Binding-site contacts:
Ligand atom O3P contacts residue PRO433 of chain 1.E at 3.4 Å.
Ligand atom O5P contacts residue THR350 of chain 1.E at 2.9 Å (h-bond).
Ligand atom O1P contacts residue ARG405 of chain 1.E at 2.5 Å (salt-bridge).
Ligand atom O4P contacts residue THR349 of chain 1.E at 3.7 Å.
Ligand atom O6P contacts residue SER435 of chain 1.E at 3.4 Å (h-bond).
Ligand atom O3 contacts residue GLY430 of chain 1.E at 3.1 Å.
Ligand atom O4P contacts residue SER353 of chain 1.E at 3.0 Å (h-bond).
Ligand atom O4P contacts residue THR348 of chain 1.E at 2.4 Å (h-bond).
Ligand atom O6P contacts residue SER353 of chain 1.E at 3.5 Å (h-bond).
Ligand atom O4P contacts residue ARG352 of chain 1.E at 3.6 Å (salt-bridge).
Ligand atom O6 contacts residue THR348 of chain 1.E at 3.6 Å.
Ligand atom O1 contacts residue THR349 of chain 1.E at 3.6 Å.
Ligand atom O6 contacts residue THR349 of chain 1.E at 3.1 Å (h-bond).
Ligand atom C5 contacts residue LEU347 of chain 1.E at 3.7 Å (hydrophobic).
Ligand atom P1 contacts residue ARG405 of chain 1.E at 3.5 Å.
Ligand atom C6 contacts residue SER353 of chain 1.E at 3.6 Å.
Ligand atom O4 contacts residue TYR437 of chain 1.E at 3.0 Å (h-bond).
Ligand atom P2 contacts residue SER435 of chain 1.E at 3.6 Å.
Ligand atom O2 contacts residue GLY430 of chain 1.E at 3.0 Å (h-bond).
Ligand atom P2 contacts residue SER353 of chain 1.E at 3.7 Å.
Ligand atom O1P contacts residue THR349 of chain 1.E at 3.6 Å.
Ligand atom C6 contacts residue THR438 of chain 1.E at 3.3 Å.
Ligand atom C6 contacts residue LEU347 of chain 1.E at 3.4 Å (hydrophobic).
Ligand atom O3P contacts residue ARG405 of chain 1.E at 3.2 Å (salt-bridge).
Ligand atom O5P contacts residue THR349 of chain 1.E at 3.4 Å (h-bond).
Ligand atom C4 contacts residue GLY434 of chain 1.E at 3.4 Å.
Ligand atom O6P contacts residue GLY436 of chain 1.E at 3.0 Å (h-bond).
Ligand atom O4 contacts residue GLY434 of chain 1.E at 2.2 Å (h-bond).
Ligand atom O5P contacts residue SER435 of chain 1.E at 2.7 Å (h-bond).
Ligand atom O3 contacts residue TRP398 of chain 1.E at 3.5 Å.
Ligand atom O5 contacts residue LEU347 of chain 1.E at 2.8 Å (h-bond).
Ligand atom C3 contacts residue ARG432 of chain 1.E at 3.5 Å.
Ligand atom O2P contacts residue THR349 of chain 1.E at 3.3 Å (h-bond).
Ligand atom O3 contacts residue ARG432 of chain 1.E at 2.7 Å (salt-bridge).
Ligand atom P2 contacts residue THR349 of chain 1.E at 3.6 Å.
Ligand atom O4 contacts residue GLY436 of chain 1.E at 3.6 Å (h-bond).
Ligand atom P2 contacts residue THR348 of chain 1.E at 3.5 Å.
Ligand atom O2 contacts residue LEU347 of chain 1.E at 3.6 Å.
Ligand atom O3P contacts residue TRP398 of chain 1.E at 2.9 Å (h-bond).
Ligand atom O2P contacts residue GLY434 of chain 1.E at 3.0 Å (h-bond).

Sequence of chain 1.E:
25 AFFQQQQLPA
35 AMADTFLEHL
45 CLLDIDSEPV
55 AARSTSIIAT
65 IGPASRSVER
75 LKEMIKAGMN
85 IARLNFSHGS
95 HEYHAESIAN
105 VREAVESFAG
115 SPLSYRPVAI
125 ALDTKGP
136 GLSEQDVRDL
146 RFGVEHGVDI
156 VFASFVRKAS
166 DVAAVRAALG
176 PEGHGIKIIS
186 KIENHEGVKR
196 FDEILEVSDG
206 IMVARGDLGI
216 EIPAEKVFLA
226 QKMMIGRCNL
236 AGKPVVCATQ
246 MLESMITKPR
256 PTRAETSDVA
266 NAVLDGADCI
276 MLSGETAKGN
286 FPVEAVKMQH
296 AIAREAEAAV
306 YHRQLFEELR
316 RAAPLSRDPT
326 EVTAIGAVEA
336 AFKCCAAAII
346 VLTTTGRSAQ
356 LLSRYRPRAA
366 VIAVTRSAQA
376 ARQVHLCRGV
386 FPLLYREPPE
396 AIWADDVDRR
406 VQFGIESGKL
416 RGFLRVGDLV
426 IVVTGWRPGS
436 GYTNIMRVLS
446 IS

The protein below binds the small molecule below.
Small molecule (SMILES): O=P(O)(O)OC[C@H]1O[C@](O)(COP(=O)(O)O)[C@@H](O)[C@@H]1O